Binding-site contacts:
Ligand atom C1 contacts residue ASN154 of chain 1.A at 4.0 Å.
Ligand atom O7 contacts residue ASN5 of chain 1.A at 4.2 Å.
Ligand atom N2 contacts residue ASN5 of chain 1.A at 2.9 Å (h-bond).
Ligand atom C1 contacts residue ASN5 of chain 1.A at 1.4 Å.
Ligand atom O3 contacts residue ASN2 of chain 1.A at 3.5 Å (h-bond).
Ligand atom O5 contacts residue ASN5 of chain 1.A at 2.4 Å (h-bond).
Ligand atom C8 contacts residue ASN2 of chain 1.A at 3.6 Å.
Ligand atom C1 contacts residue PHE3 of chain 1.A at 4.0 Å (hydrophobic).
Ligand atom C6 contacts residue ASN154 of chain 1.A at 4.1 Å.
Ligand atom C7 contacts residue PHE3 of chain 1.A at 3.5 Å (hydrophobic).
Ligand atom N2 contacts residue ASN2 of chain 1.A at 4.0 Å.
Ligand atom N2 contacts residue PHE3 of chain 1.A at 2.8 Å (h-bond).
Ligand atom C5 contacts residue ASN154 of chain 1.A at 3.5 Å.
Ligand atom C3 contacts residue PHE3 of chain 1.A at 4.4 Å (hydrophobic).
Ligand atom C2 contacts residue ASN5 of chain 1.A at 2.4 Å.
Ligand atom C3 contacts residue ASN5 of chain 1.A at 3.8 Å.
Ligand atom C8 contacts residue PHE3 of chain 1.A at 3.3 Å (hydrophobic).
Ligand atom C2 contacts residue PHE3 of chain 1.A at 3.9 Å (hydrophobic).
Ligand atom C3 contacts residue ASN2 of chain 1.A at 4.4 Å.
Ligand atom C4 contacts residue ASN5 of chain 1.A at 4.2 Å.
Ligand atom C7 contacts residue ASN2 of chain 1.A at 3.9 Å.
Ligand atom O5 contacts residue ASN154 of chain 1.A at 3.8 Å.
Ligand atom C7 contacts residue ASN5 of chain 1.A at 3.7 Å.
Ligand atom C5 contacts residue ASN5 of chain 1.A at 3.7 Å.

A protein and the small-molecule ligand that binds it are described below.
Small molecule (SMILES): CC(=O)N[C@@H]1[C@@H](O)[C@H](O)[C@@H](CO)O[C@H]1O

Sequence of chain 1.A:
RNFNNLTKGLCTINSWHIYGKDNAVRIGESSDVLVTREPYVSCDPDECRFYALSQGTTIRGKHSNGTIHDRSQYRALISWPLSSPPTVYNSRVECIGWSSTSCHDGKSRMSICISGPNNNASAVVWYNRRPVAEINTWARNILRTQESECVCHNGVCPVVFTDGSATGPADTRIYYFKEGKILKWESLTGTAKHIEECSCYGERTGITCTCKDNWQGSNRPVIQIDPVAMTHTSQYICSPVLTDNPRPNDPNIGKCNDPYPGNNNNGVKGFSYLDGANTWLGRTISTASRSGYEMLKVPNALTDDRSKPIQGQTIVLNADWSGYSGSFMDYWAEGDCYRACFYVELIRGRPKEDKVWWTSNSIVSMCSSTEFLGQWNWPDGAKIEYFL